This protein binds this small molecule.
Small molecule (SMILES): CC(=O)N[C@H]1[C@H](O[C@H]2[C@H](O)[C@@H](NC(C)=O)CO[C@@H]2CO)O[C@H](CO)[C@@H](O[C@@H]2O[C@H](CO[C@H]3O[C@H](CO[C@H]4O[C@H](CO)[C@@H](O)[C@H](O)[C@@H]4O)[C@@H](O)[C@H](O[C@H]4O[C@H](CO)[C@@H](O)[C@H](O)[C@@H]4O)[C@@H]3O)[C@@H](O)[C@H](O[C@H]3O[C@H](CO)[C@@H](O)[C@H](O)[C@@H]3O[C@H]3O[C@H](CO)[C@@H](O)[C@H](O)[C@@H]3O[C@H]3O[C@H](CO)[C@@H](O)[C@H](O)[C@@H]3O)[C@@H]2O)[C@@H]1O

Sequence of chain 1.B:
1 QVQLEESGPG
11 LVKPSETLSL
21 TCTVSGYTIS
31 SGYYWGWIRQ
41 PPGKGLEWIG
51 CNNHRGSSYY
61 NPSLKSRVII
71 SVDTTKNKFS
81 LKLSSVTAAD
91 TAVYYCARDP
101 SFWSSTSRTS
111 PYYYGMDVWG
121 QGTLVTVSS

Sequence of chain 1.A:
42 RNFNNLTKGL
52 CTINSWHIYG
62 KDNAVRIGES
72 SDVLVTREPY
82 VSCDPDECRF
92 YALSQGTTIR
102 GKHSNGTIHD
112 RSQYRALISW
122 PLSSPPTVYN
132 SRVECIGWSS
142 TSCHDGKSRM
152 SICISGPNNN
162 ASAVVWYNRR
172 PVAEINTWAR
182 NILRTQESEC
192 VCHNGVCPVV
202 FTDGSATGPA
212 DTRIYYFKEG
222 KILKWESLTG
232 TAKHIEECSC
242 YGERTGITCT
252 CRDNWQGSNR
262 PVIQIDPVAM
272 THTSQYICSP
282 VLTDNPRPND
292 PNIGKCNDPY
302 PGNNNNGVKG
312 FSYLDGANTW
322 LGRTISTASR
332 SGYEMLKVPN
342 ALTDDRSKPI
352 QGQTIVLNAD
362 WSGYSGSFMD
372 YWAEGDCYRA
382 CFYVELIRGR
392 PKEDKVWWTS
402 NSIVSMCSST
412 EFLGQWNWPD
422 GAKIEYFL

Binding-site contacts:
Ligand atom O6 contacts residue ARG288 of chain 1.D at 2.9 Å (salt-bridge).
Ligand atom C6 contacts residue LEU414 of chain 1.D at 3.6 Å (hydrophobic).
Ligand atom O3 contacts residue GLN352 of chain 1.D at 3.7 Å.
Ligand atom C6 contacts residue ARG288 of chain 1.D at 3.6 Å.
Ligand atom O3 contacts residue GLU335 of chain 1.D at 2.7 Å (salt-bridge).
Ligand atom O7 contacts residue ASN161 of chain 1.A at 3.2 Å (h-bond).
Ligand atom O6 contacts residue ILE351 of chain 1.D at 3.9 Å.
Ligand atom C7 contacts residue ASN161 of chain 1.A at 3.2 Å.
Ligand atom O6 contacts residue GLN416 of chain 1.D at 3.3 Å.
Ligand atom C2 contacts residue ASN161 of chain 1.A at 2.3 Å.
Ligand atom O4 contacts residue ASP291 of chain 1.D at 3.4 Å (salt-bridge).
Ligand atom O4 contacts residue ILE351 of chain 1.D at 3.2 Å (h-bond).
Ligand atom C6 contacts residue ILE351 of chain 1.D at 3.9 Å (hydrophobic).
Ligand atom C6 contacts residue THR328 of chain 1.D at 3.9 Å.
Ligand atom O4 contacts residue ASN290 of chain 1.D at 3.5 Å (h-bond).
Ligand atom C3 contacts residue GLU335 of chain 1.D at 3.5 Å.
Ligand atom C3 contacts residue GLY353 of chain 1.D at 3.3 Å.
Ligand atom C4 contacts residue ASN290 of chain 1.D at 3.6 Å.
Ligand atom O6 contacts residue THR328 of chain 1.D at 3.4 Å.
Ligand atom O6 contacts residue ARG324 of chain 1.D at 3.7 Å.
Ligand atom O5 contacts residue GLN416 of chain 1.D at 3.8 Å.
Ligand atom O4 contacts residue GLU335 of chain 1.D at 3.0 Å (salt-bridge).
Ligand atom C5 contacts residue ILE351 of chain 1.D at 3.5 Å (hydrophobic).
Ligand atom C3 contacts residue ASN290 of chain 1.D at 3.8 Å.
Ligand atom O4 contacts residue GLY353 of chain 1.D at 3.8 Å.
Ligand atom O2 contacts residue GLY353 of chain 1.D at 3.4 Å (h-bond).
Ligand atom O3 contacts residue ARG324 of chain 1.D at 3.1 Å (salt-bridge).
Ligand atom N2 contacts residue ASN161 of chain 1.A at 2.8 Å (h-bond).
Ligand atom O3 contacts residue ASN290 of chain 1.D at 2.8 Å (h-bond).
Ligand atom O5 contacts residue GLY415 of chain 1.D at 3.4 Å.
Ligand atom C3 contacts residue ASN161 of chain 1.A at 3.6 Å.
Ligand atom C6 contacts residue ARG324 of chain 1.D at 3.8 Å.
Ligand atom C5 contacts residue ASN161 of chain 1.A at 3.6 Å.
Ligand atom O3 contacts residue GLY353 of chain 1.D at 3.2 Å (h-bond).
Ligand atom C1 contacts residue ASN161 of chain 1.A at 1.4 Å.
Ligand atom C4 contacts residue GLU335 of chain 1.D at 3.8 Å.
Ligand atom O5 contacts residue ASN161 of chain 1.A at 2.3 Å (h-bond).
Ligand atom C8 contacts residue PHE413 of chain 1.D at 3.8 Å (hydrophobic).
Ligand atom C8 contacts residue TRP103 of chain 1.B at 3.7 Å (hydrophobic).
Ligand atom C4 contacts residue ILE351 of chain 1.D at 3.8 Å (hydrophobic).

Sequence of chain 1.D:
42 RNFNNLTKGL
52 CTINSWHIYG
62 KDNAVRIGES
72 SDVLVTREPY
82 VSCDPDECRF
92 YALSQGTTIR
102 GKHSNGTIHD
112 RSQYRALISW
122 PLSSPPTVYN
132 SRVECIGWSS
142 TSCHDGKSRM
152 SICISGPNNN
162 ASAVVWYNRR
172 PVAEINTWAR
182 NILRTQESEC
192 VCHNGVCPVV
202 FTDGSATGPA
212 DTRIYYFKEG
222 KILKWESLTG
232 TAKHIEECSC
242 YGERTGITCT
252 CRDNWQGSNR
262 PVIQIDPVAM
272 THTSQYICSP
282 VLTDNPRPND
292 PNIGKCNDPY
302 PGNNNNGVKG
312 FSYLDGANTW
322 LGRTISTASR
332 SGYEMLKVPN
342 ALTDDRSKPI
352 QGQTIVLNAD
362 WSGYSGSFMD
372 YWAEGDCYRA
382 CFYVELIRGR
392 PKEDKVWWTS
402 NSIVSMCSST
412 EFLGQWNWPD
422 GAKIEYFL